This small molecule binds to this protein.
Small molecule (SMILES): OC[C@H]1O[C@@H](O)[C@H](O)[C@@H](O)[C@H]1O

Binding-site contacts:
Ligand atom C2 contacts residue GLA1 of chain 1.IA at 0.1 Å.
Ligand atom O1 contacts residue GLA1 of chain 1.IA at 1.3 Å.
Ligand atom C4 contacts residue GLA1 of chain 1.IA at 0.1 Å.
Ligand atom C5 contacts residue TRP88 of chain 1.C at 3.6 Å (hydrophobic).
Ligand atom C3 contacts residue ASN90 of chain 1.C at 3.7 Å.
Ligand atom C6 contacts residue HIS57 of chain 1.C at 3.6 Å.
Ligand atom O1 contacts residue GLN56 of chain 1.C at 4.3 Å.
Ligand atom C5 contacts residue GLA1 of chain 1.IA at 0.1 Å.
Ligand atom O6 contacts residue GLA1 of chain 1.IA at 0.1 Å (h-bond).
Ligand atom C2 contacts residue LYS91 of chain 1.C at 3.9 Å.
Ligand atom O5 contacts residue GLN56 of chain 1.C at 3.6 Å (h-bond).
Ligand atom C4 contacts residue LYS91 of chain 1.C at 3.8 Å.
Ligand atom C5 contacts residue GLN56 of chain 1.C at 4.4 Å.
Ligand atom O5 contacts residue GLA1 of chain 1.IA at 0.1 Å (h-bond).
Ligand atom C1 contacts residue GLA1 of chain 1.IA at 0.3 Å.
Ligand atom C6 contacts residue TRP88 of chain 1.C at 3.7 Å (hydrophobic).
Ligand atom O3 contacts residue GLA1 of chain 1.IA at 0.1 Å (h-bond).
Ligand atom O3 contacts residue ASN90 of chain 1.C at 2.8 Å (h-bond).
Ligand atom O6 contacts residue GLN56 of chain 1.C at 3.3 Å (h-bond).
Ligand atom O4 contacts residue GLN56 of chain 1.C at 3.4 Å.
Ligand atom O4 contacts residue LYS91 of chain 1.C at 2.9 Å (salt-bridge).
Ligand atom C6 contacts residue GLA1 of chain 1.IA at 0.1 Å.
Ligand atom O3 contacts residue LYS91 of chain 1.C at 2.8 Å (salt-bridge).
Ligand atom O6 contacts residue GLN61 of chain 1.C at 3.0 Å (h-bond).
Ligand atom O2 contacts residue ASN90 of chain 1.C at 2.9 Å (h-bond).
Ligand atom O3 contacts residue GLU51 of chain 1.C at 4.2 Å.
Ligand atom O2 contacts residue GLA1 of chain 1.IA at 0.1 Å (h-bond).
Ligand atom O4 contacts residue GLA1 of chain 1.IA at 0.0 Å (h-bond).
Ligand atom C3 contacts residue GLA1 of chain 1.IA at 0.1 Å.
Ligand atom C4 contacts residue TRP88 of chain 1.C at 3.6 Å (hydrophobic).
Ligand atom C3 contacts residue TRP88 of chain 1.C at 3.6 Å (hydrophobic).
Ligand atom C6 contacts residue GLN61 of chain 1.C at 3.9 Å.
Ligand atom O4 contacts residue GLU51 of chain 1.C at 2.6 Å (salt-bridge).
Ligand atom C3 contacts residue LYS91 of chain 1.C at 3.7 Å.
Ligand atom O6 contacts residue TRP88 of chain 1.C at 4.0 Å.
Ligand atom C4 contacts residue GLU51 of chain 1.C at 3.4 Å.
Ligand atom O3 contacts residue TRP88 of chain 1.C at 3.7 Å.
Ligand atom O6 contacts residue HIS57 of chain 1.C at 3.8 Å.
Ligand atom C6 contacts residue GLN56 of chain 1.C at 3.8 Å.
Ligand atom C2 contacts residue ASN90 of chain 1.C at 4.0 Å.

Sequence of chain 1.C:
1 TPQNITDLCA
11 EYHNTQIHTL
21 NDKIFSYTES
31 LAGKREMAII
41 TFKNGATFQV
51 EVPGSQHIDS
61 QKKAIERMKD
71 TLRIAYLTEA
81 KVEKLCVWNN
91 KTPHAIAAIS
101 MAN